Binding-site contacts:
Ligand atom S17 contacts residue GLU235 of chain 2.A at 4.1 Å.
Ligand atom C5 contacts residue PHE246 of chain 2.A at 4.2 Å (hydrophobic).
Ligand atom C6 contacts residue GLU340 of chain 2.A at 3.4 Å.
Ligand atom O13 contacts residue TYR313 of chain 2.A at 3.5 Å.
Ligand atom N2 contacts residue GLU235 of chain 2.A at 2.9 Å (salt-bridge).
Ligand atom C8 contacts residue PHE246 of chain 2.A at 3.6 Å (hydrophobic).
Ligand atom C3 contacts residue TYR313 of chain 2.A at 3.6 Å (hydrophobic).
Ligand atom O14 contacts residue GLN284 of chain 2.A at 3.3 Å (h-bond).
Ligand atom O12 contacts residue ASN396 of chain 2.A at 2.6 Å (h-bond).
Ligand atom O10 contacts residue TRP179 of chain 2.A at 3.2 Å (h-bond).
Ligand atom C5 contacts residue ASP127 of chain 2.A at 3.5 Å.
Ligand atom C11 contacts residue TRP348 of chain 2.B at 3.4 Å (hydrophobic).
Ligand atom O10 contacts residue ASP127 of chain 2.A at 2.9 Å (salt-bridge).
Ligand atom C9 contacts residue PHE246 of chain 2.A at 3.2 Å (hydrophobic).
Ligand atom O14 contacts residue GLU235 of chain 2.A at 2.7 Å (salt-bridge).
Ligand atom O12 contacts residue TYR313 of chain 2.A at 3.9 Å.
Ligand atom C8 contacts residue TYR244 of chain 2.A at 4.1 Å (hydrophobic).
Ligand atom O8 contacts residue TRP381 of chain 2.A at 3.3 Å (h-bond).
Ligand atom C16 contacts residue ASN396 of chain 2.A at 4.2 Å.
Ligand atom O10 contacts residue TRP381 of chain 2.A at 3.9 Å.
Ligand atom C4 contacts residue GLU340 of chain 2.A at 3.7 Å.
Ligand atom N2 contacts residue GLU340 of chain 2.A at 2.8 Å (salt-bridge).
Ligand atom C6 contacts residue TRP381 of chain 2.A at 4.0 Å (hydrophobic).
Ligand atom C3 contacts residue GLU340 of chain 2.A at 3.7 Å.
Ligand atom C4 contacts residue ASN396 of chain 2.A at 3.5 Å.
Ligand atom O8 contacts residue ASN396 of chain 2.A at 2.9 Å (h-bond).
Ligand atom N2 contacts residue TYR313 of chain 2.A at 3.6 Å.
Ligand atom C11 contacts residue TYR244 of chain 2.A at 3.8 Å (hydrophobic).
Ligand atom O8 contacts residue PHE128 of chain 2.A at 3.3 Å.
Ligand atom C7 contacts residue GLU235 of chain 2.A at 3.0 Å.
Ligand atom O12 contacts residue VAL398 of chain 2.A at 4.0 Å.
Ligand atom C18 contacts residue TYR244 of chain 2.A at 3.5 Å (hydrophobic).
Ligand atom C5 contacts residue GLU340 of chain 2.A at 4.2 Å.
Ligand atom O8 contacts residue ASP127 of chain 2.A at 2.7 Å (salt-bridge).
Ligand atom C3 contacts residue GLU235 of chain 2.A at 4.2 Å.
Ligand atom C16 contacts residue PHE246 of chain 2.A at 4.0 Å (hydrophobic).
Ligand atom C5 contacts residue ASN396 of chain 2.A at 3.2 Å.
Ligand atom C6 contacts residue ASP127 of chain 2.A at 4.0 Å.
Ligand atom C4 contacts residue TYR313 of chain 2.A at 3.6 Å (hydrophobic).
Ligand atom C7 contacts residue GLU340 of chain 2.A at 3.3 Å.

Sequence of chain 2.A:
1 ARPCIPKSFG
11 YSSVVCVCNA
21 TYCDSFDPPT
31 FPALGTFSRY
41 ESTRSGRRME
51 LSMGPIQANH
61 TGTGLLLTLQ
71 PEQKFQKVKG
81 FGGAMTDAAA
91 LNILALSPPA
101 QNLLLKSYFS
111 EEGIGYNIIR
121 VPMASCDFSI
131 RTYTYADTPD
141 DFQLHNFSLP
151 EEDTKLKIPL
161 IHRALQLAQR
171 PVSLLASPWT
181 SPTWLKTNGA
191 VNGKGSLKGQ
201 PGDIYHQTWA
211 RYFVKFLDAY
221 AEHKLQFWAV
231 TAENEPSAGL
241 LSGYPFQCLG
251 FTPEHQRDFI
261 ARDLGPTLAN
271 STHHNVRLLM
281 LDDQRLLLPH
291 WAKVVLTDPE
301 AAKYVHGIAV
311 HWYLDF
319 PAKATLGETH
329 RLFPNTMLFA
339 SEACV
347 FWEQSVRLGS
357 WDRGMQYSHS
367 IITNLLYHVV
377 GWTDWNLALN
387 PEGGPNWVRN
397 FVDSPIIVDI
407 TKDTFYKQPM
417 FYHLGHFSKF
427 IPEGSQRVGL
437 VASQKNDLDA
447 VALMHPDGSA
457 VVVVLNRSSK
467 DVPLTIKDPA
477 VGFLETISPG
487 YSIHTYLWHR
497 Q

This small molecule binds to this protein.
Small molecule (SMILES): CC(C)CCCS(=O)(=O)C[C@H]1NC[C@@H](O)[C@H](O)[C@H]1O

Sequence of chain 2.B:
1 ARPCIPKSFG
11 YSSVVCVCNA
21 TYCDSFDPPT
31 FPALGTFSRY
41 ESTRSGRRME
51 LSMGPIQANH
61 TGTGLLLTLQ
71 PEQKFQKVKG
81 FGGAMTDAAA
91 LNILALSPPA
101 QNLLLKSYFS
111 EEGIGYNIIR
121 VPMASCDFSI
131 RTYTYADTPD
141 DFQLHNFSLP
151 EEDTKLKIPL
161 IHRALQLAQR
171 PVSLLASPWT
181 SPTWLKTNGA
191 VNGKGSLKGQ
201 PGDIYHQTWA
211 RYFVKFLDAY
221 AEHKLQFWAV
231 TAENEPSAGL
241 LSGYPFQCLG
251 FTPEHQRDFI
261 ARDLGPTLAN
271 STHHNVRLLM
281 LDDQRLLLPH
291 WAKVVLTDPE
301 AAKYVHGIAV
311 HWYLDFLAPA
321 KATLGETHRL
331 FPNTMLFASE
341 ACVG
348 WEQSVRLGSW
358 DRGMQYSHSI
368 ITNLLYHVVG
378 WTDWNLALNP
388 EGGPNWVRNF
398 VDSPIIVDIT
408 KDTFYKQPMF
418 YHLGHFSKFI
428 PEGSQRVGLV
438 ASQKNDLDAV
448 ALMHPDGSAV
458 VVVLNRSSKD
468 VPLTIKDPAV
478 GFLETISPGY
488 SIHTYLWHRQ